The protein below binds the small molecule below.
Small molecule (SMILES): CC(=O)N[C@@H]1[C@@H](O)[C@H](O)[C@@H](CO)O[C@H]1O

Sequence of chain 1.A:
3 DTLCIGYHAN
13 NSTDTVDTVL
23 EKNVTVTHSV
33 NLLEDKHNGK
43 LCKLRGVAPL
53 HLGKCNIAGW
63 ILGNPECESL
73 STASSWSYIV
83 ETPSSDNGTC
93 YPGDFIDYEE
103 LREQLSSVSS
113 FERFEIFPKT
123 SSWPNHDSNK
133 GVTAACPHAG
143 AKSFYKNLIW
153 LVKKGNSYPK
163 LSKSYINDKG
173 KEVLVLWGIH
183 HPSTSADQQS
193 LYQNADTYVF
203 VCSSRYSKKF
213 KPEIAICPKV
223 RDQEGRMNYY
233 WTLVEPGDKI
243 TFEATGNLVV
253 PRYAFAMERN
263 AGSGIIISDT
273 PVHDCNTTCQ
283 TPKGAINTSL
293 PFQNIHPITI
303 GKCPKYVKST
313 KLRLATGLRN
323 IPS

Binding-site contacts:
Ligand atom C1 contacts residue ASN289 of chain 1.A at 1.4 Å.
Ligand atom O3 contacts residue ASN289 of chain 1.A at 4.4 Å.
Ligand atom C7 contacts residue ASN289 of chain 1.A at 3.1 Å.
Ligand atom O7 contacts residue ASN278 of chain 1.A at 4.1 Å.
Ligand atom C8 contacts residue ASN278 of chain 1.A at 2.8 Å.
Ligand atom O5 contacts residue ASN289 of chain 1.A at 2.3 Å (h-bond).
Ligand atom N2 contacts residue ASN289 of chain 1.A at 2.7 Å (h-bond).
Ligand atom C4 contacts residue ASN289 of chain 1.A at 4.0 Å.
Ligand atom O7 contacts residue ASN289 of chain 1.A at 2.9 Å (h-bond).
Ligand atom C7 contacts residue ASN278 of chain 1.A at 3.9 Å.
Ligand atom C2 contacts residue ASN289 of chain 1.A at 2.1 Å.
Ligand atom C5 contacts residue ASN289 of chain 1.A at 3.6 Å.
Ligand atom C3 contacts residue ASN289 of chain 1.A at 3.5 Å.